The protein below binds the small molecule below.
Small molecule (SMILES): C[C@H](CCC(=O)NCCC[N+](C)(C)CC(O)CS(=O)(=O)O)[C@H]1CC[C@H]2[C@@H]3[C@H](O)C[C@@H]4C[C@H](O)CC[C@]4(C)[C@H]3C[C@H](O)[C@]12C

Binding-site contacts:
Ligand atom C24 contacts residue GLU583 of chain 1.C at 4.2 Å.
Ligand atom O4 contacts residue ALA399 of chain 1.C at 4.0 Å.
Ligand atom C10 contacts residue GLU583 of chain 1.C at 4.3 Å.
Ligand atom C3 contacts residue TYR47 of chain 1.C at 3.9 Å (hydrophobic).
Ligand atom C16 contacts residue ARG452 of chain 1.C at 4.0 Å.
Ligand atom C4 contacts residue TYR47 of chain 1.C at 4.3 Å (hydrophobic).
Ligand atom C4 contacts residue GLN46 of chain 1.C at 3.6 Å.
Ligand atom C17 contacts residue SER398 of chain 1.C at 4.0 Å.
Ligand atom C22 contacts residue GLU583 of chain 1.C at 3.3 Å.
Ligand atom O4 contacts residue GLN46 of chain 1.C at 3.6 Å.
Ligand atom C11 contacts residue GLU458 of chain 1.C at 4.1 Å.
Ligand atom C16 contacts residue SER398 of chain 1.C at 4.1 Å.
Ligand atom C9 contacts residue ALA399 of chain 1.C at 4.3 Å (hydrophobic).
Ligand atom O3 contacts residue SER398 of chain 1.C at 2.8 Å (h-bond).
Ligand atom C12 contacts residue GLU461 of chain 1.C at 3.6 Å.
Ligand atom C8 contacts residue ALA399 of chain 1.C at 4.3 Å (hydrophobic).
Ligand atom C23 contacts residue GLU583 of chain 1.C at 3.3 Å.
Ligand atom O2 contacts residue TYR179 of chain 1.C at 3.2 Å.
Ligand atom C13 contacts residue TYR179 of chain 1.C at 3.6 Å (hydrophobic).
Ligand atom C7 contacts residue ALA399 of chain 1.C at 4.0 Å (hydrophobic).
Ligand atom C13 contacts residue GLU461 of chain 1.C at 4.5 Å.
Ligand atom C16 contacts residue VAL400 of chain 1.C at 3.9 Å (hydrophobic).
Ligand atom C21 contacts residue GLN46 of chain 1.C at 3.5 Å.
Ligand atom C7 contacts residue TYR584 of chain 1.C at 3.6 Å (hydrophobic).
Ligand atom C14 contacts residue SER398 of chain 1.C at 3.7 Å.
Ligand atom C6 contacts residue ALA399 of chain 1.C at 3.8 Å (hydrophobic).
Ligand atom C14 contacts residue TYR179 of chain 1.C at 3.8 Å (hydrophobic).
Ligand atom C8 contacts residue TYR584 of chain 1.C at 3.7 Å (hydrophobic).
Ligand atom C14 contacts residue GLU458 of chain 1.C at 4.4 Å.
Ligand atom C10 contacts residue TYR47 of chain 1.C at 3.9 Å (hydrophobic).
Ligand atom C17 contacts residue VAL400 of chain 1.C at 3.7 Å (hydrophobic).
Ligand atom O3 contacts residue ALA399 of chain 1.C at 3.5 Å.
Ligand atom O3 contacts residue VAL400 of chain 1.C at 3.1 Å (h-bond).
Ligand atom C3 contacts residue GLN46 of chain 1.C at 3.3 Å.
Ligand atom C20 contacts residue GLN46 of chain 1.C at 4.4 Å.
Ligand atom C1 contacts residue GLU461 of chain 1.C at 3.3 Å.
Ligand atom C15 contacts residue GLU458 of chain 1.C at 3.9 Å.
Ligand atom C16 contacts residue GLU458 of chain 1.C at 4.1 Å.
Ligand atom C24 contacts residue TYR584 of chain 1.C at 4.0 Å (hydrophobic).
Ligand atom C7 contacts residue VAL400 of chain 1.C at 4.1 Å (hydrophobic).

Sequence of chain 1.C:
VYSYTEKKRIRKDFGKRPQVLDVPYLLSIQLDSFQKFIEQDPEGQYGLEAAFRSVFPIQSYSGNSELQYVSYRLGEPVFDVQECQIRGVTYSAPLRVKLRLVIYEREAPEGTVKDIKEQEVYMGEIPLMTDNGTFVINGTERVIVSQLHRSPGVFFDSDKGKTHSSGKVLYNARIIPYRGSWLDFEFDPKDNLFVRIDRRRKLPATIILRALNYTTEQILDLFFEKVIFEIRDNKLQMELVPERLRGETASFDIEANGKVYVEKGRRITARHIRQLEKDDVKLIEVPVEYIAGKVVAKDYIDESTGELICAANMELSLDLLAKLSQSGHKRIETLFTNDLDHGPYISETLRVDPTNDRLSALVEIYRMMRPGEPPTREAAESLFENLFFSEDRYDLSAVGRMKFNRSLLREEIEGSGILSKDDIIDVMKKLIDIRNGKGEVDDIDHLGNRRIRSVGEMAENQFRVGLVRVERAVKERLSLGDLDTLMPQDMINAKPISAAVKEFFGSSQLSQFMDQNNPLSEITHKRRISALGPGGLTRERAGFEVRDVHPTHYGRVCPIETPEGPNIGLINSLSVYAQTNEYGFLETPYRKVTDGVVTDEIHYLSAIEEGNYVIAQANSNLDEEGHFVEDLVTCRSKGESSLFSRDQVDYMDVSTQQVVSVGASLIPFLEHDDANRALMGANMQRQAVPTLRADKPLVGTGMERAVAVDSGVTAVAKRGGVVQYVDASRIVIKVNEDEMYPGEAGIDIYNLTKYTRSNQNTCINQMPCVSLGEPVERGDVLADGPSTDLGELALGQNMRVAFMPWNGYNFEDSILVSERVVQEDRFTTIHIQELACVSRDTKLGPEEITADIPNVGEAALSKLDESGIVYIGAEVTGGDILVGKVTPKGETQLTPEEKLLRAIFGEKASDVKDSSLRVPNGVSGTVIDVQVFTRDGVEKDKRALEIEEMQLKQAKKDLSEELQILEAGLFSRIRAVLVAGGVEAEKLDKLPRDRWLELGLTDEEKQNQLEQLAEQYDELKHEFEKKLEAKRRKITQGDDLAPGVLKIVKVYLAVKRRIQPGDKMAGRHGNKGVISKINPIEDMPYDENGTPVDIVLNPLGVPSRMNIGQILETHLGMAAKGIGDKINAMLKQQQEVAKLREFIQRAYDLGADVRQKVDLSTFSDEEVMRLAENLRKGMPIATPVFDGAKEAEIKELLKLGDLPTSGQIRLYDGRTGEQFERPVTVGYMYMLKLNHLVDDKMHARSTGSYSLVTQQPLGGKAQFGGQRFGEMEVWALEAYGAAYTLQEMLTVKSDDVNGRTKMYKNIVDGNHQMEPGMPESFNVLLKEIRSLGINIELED